Binding-site contacts:
Ligand atom CB contacts residue GLU287 of chain 2.C at 3.8 Å.
Ligand atom OXT contacts residue ASP94 of chain 2.D at 3.1 Å (salt-bridge).
Ligand atom OD2 contacts residue LYS166 of chain 2.D at 4.4 Å.
Ligand atom O contacts residue GLN61 of chain 2.D at 3.5 Å (h-bond).
Ligand atom CG contacts residue ALA118 of chain 2.D at 3.8 Å (hydrophobic).
Ligand atom OXT contacts residue GLY92 of chain 2.D at 3.5 Å.
Ligand atom OXT contacts residue THR93 of chain 2.D at 3.4 Å (h-bond).
Ligand atom CA contacts residue GLN61 of chain 2.D at 3.9 Å.
Ligand atom CB contacts residue ASP94 of chain 2.D at 3.5 Å.
Ligand atom C contacts residue THR93 of chain 2.D at 4.0 Å.
Ligand atom CA contacts residue GLU287 of chain 2.C at 3.6 Å.
Ligand atom O contacts residue GLY59 of chain 2.D at 3.6 Å.
Ligand atom CG contacts residue THR93 of chain 2.D at 3.0 Å.
Ligand atom O contacts residue THR93 of chain 2.D at 4.4 Å.
Ligand atom CA contacts residue ASP94 of chain 2.D at 4.0 Å.
Ligand atom C contacts residue SER60 of chain 2.D at 3.5 Å.
Ligand atom OD1 contacts residue THR93 of chain 2.D at 2.9 Å (h-bond).
Ligand atom OD2 contacts residue MET119 of chain 2.D at 4.0 Å.
Ligand atom C contacts residue GLN61 of chain 2.D at 3.5 Å.
Ligand atom N contacts residue ASN252 of chain 2.C at 3.6 Å (h-bond).
Ligand atom CG contacts residue ASP94 of chain 2.D at 4.4 Å.
Ligand atom OD2 contacts residue ALA118 of chain 2.D at 3.0 Å (h-bond).
Ligand atom C contacts residue ASP94 of chain 2.D at 4.0 Å.
Ligand atom O contacts residue SER60 of chain 2.D at 2.8 Å (h-bond).
Ligand atom CG contacts residue GLY92 of chain 2.D at 4.3 Å.
Ligand atom C contacts residue GLY59 of chain 2.D at 4.5 Å.
Ligand atom N contacts residue ASP94 of chain 2.D at 2.9 Å (salt-bridge).
Ligand atom N contacts residue GLU287 of chain 2.C at 2.7 Å (salt-bridge).
Ligand atom OXT contacts residue GLN61 of chain 2.D at 3.8 Å.
Ligand atom OD2 contacts residue THR93 of chain 2.D at 2.6 Å (h-bond).
Ligand atom N contacts residue GLN61 of chain 2.D at 3.3 Å (h-bond).
Ligand atom O contacts residue GLY92 of chain 2.D at 3.2 Å.
Ligand atom C contacts residue GLY92 of chain 2.D at 3.6 Å.
Ligand atom OD1 contacts residue GLY92 of chain 2.D at 3.2 Å.
Ligand atom OXT contacts residue SER60 of chain 2.D at 2.6 Å (h-bond).
Ligand atom CB contacts residue THR93 of chain 2.D at 3.6 Å.
Ligand atom OD1 contacts residue ALA118 of chain 2.D at 3.9 Å.

Sequence of chain 2.D:
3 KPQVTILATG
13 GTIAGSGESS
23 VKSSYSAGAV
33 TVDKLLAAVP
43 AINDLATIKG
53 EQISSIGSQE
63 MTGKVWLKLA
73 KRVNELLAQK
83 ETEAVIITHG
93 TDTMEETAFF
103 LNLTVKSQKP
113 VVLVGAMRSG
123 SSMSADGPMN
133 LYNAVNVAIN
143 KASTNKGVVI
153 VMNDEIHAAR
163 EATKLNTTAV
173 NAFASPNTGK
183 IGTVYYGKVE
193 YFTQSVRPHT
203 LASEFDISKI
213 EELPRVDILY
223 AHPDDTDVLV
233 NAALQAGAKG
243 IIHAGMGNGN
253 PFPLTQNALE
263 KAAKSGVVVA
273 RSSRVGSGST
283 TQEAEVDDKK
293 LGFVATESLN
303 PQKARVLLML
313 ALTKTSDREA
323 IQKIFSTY

Sequence of chain 2.C:
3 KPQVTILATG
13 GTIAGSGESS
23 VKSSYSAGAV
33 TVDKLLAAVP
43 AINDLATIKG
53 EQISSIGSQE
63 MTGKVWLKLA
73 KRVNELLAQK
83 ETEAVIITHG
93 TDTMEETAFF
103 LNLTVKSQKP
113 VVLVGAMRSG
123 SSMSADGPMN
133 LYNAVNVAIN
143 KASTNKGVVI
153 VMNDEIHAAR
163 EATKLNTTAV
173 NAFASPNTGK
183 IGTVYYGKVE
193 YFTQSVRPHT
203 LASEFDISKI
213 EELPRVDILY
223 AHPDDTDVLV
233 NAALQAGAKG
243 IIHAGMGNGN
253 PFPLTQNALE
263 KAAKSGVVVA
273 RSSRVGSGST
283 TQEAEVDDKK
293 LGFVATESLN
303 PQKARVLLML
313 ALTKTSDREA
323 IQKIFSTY

A small-molecule ligand and the protein it binds are described below.
Small molecule (SMILES): N[C@@H](CC(=O)O)C(=O)O